Binding-site contacts:
Ligand atom CH contacts residue GLY80 of chain 1.B at 3.9 Å.
Ligand atom CB contacts residue GLY83 of chain 1.B at 3.9 Å.
Ligand atom O contacts residue ALA82 of chain 1.B at 3.7 Å.
Ligand atom NH2 contacts residue ASP106 of chain 1.B at 2.7 Å (salt-bridge).
Ligand atom CE contacts residue HIS59 of chain 1.B at 4.0 Å.
Ligand atom CG contacts residue ALA82 of chain 1.B at 3.9 Å (hydrophobic).
Ligand atom CA contacts residue GLY83 of chain 1.B at 3.3 Å.
Ligand atom N contacts residue GLY83 of chain 1.B at 2.8 Å (h-bond).
Ligand atom N contacts residue TYR81 of chain 1.B at 3.7 Å.
Ligand atom C contacts residue ALA82 of chain 1.B at 3.7 Å (hydrophobic).
Ligand atom OH contacts residue TYR81 of chain 1.B at 2.7 Å (h-bond).
Ligand atom NZ contacts residue SER61 of chain 1.B at 3.1 Å (h-bond).
Ligand atom N contacts residue ALA82 of chain 1.B at 4.0 Å.
Ligand atom NZ contacts residue PHE62 of chain 1.B at 3.7 Å.
Ligand atom CH contacts residue PHE62 of chain 1.B at 3.7 Å (hydrophobic).
Ligand atom CH3 contacts residue SER61 of chain 1.B at 3.9 Å.
Ligand atom CA contacts residue ALA82 of chain 1.B at 3.7 Å (hydrophobic).
Ligand atom C contacts residue ALA82 of chain 1.B at 3.5 Å (hydrophobic).
Ligand atom CD contacts residue TYR81 of chain 1.B at 3.5 Å (hydrophobic).
Ligand atom CA contacts residue GLY83 of chain 1.B at 3.9 Å.
Ligand atom CH3 contacts residue PHE31 of chain 1.B at 3.7 Å (hydrophobic).
Ligand atom CH3 contacts residue TYR81 of chain 1.B at 3.5 Å (hydrophobic).
Ligand atom CH3 contacts residue GLY80 of chain 1.B at 3.8 Å.
Ligand atom N contacts residue ALA82 of chain 1.B at 3.4 Å.
Ligand atom OXT contacts residue PHE84 of chain 1.B at 3.7 Å.
Ligand atom CH contacts residue TYR81 of chain 1.B at 3.4 Å (hydrophobic).
Ligand atom OH contacts residue ALA82 of chain 1.B at 3.2 Å (h-bond).
Ligand atom NZ contacts residue TYR81 of chain 1.B at 3.8 Å.
Ligand atom CH3 contacts residue PHE62 of chain 1.B at 3.7 Å (hydrophobic).
Ligand atom CD contacts residue HIS59 of chain 1.B at 3.6 Å.
Ligand atom O contacts residue HIS59 of chain 1.B at 2.8 Å (h-bond).
Ligand atom CB contacts residue ALA82 of chain 1.B at 3.8 Å (hydrophobic).
Ligand atom O contacts residue GLY83 of chain 1.B at 3.3 Å (h-bond).
Ligand atom NH1 contacts residue ASP106 of chain 1.B at 2.7 Å (salt-bridge).
Ligand atom CG contacts residue GLY83 of chain 1.B at 3.8 Å.
Ligand atom CE contacts residue SER61 of chain 1.B at 3.9 Å.
Ligand atom OH contacts residue GLY80 of chain 1.B at 3.2 Å.
Ligand atom CE contacts residue ALA82 of chain 1.B at 3.6 Å (hydrophobic).
Ligand atom CZ contacts residue ASP106 of chain 1.B at 3.5 Å.
Ligand atom C contacts residue GLY83 of chain 1.B at 3.5 Å.

The small molecule below binds the protein below.
Small molecule (SMILES): CC(=O)NCCCC[C@H](NC(=O)[C@H](CCCN=C(N)N)NC(=O)[C@H](C)N)C(=O)O

Sequence of chain 1.B:
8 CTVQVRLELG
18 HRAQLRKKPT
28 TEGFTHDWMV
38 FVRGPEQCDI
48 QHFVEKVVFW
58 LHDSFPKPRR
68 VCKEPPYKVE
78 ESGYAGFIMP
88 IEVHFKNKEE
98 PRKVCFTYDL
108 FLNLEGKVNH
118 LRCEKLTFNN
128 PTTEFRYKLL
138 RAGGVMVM